This small molecule binds to this protein.
Small molecule (SMILES): CCC(=O)N1CCN(c2nnc(-c3ccccc3)c3cc(-c4c(O)cccc4F)c(Cl)cc23)CC1

Sequence of chain 1.A:
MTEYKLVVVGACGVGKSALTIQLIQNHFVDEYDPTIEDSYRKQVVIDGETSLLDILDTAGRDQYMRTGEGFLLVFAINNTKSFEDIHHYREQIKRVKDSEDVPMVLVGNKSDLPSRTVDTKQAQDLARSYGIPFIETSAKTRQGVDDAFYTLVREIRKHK

Binding-site contacts:
Ligand atom C14 contacts residue TYR110 of chain 1.A at 3.8 Å (hydrophobic).
Ligand atom C06 contacts residue ALA73 of chain 1.A at 3.9 Å (hydrophobic).
Ligand atom N05 contacts residue ALA73 of chain 1.A at 3.4 Å.
Ligand atom C03 contacts residue CYS26 of chain 1.A at 3.0 Å (hydrophobic).
Ligand atom C33 contacts residue MET86 of chain 1.A at 3.8 Å (hydrophobic).
Ligand atom C07 contacts residue TYR110 of chain 1.A at 3.4 Å (hydrophobic).
Ligand atom CL25 contacts residue ARG82 of chain 1.A at 3.2 Å.
Ligand atom C10 contacts residue GLY74 of chain 1.A at 3.4 Å.
Ligand atom O04 contacts residue ALA73 of chain 1.A at 3.8 Å.
Ligand atom C11 contacts residue TYR110 of chain 1.A at 3.4 Å (hydrophobic).
Ligand atom N13 contacts residue TYR110 of chain 1.A at 3.5 Å (h-bond).
Ligand atom CL25 contacts residue THR72 of chain 1.A at 3.7 Å.
Ligand atom C18 contacts residue GLN113 of chain 1.A at 3.5 Å.
Ligand atom C07 contacts residue GLY24 of chain 1.A at 3.5 Å.
Ligand atom C02 contacts residue GLY74 of chain 1.A at 3.5 Å.
Ligand atom N05 contacts residue CYS26 of chain 1.A at 3.4 Å (h-bond).
Ligand atom N05 contacts residue GLY74 of chain 1.A at 3.5 Å (h-bond).
Ligand atom C06 contacts residue GLY24 of chain 1.A at 3.9 Å.
Ligand atom O04 contacts residue CYS26 of chain 1.A at 3.6 Å.
Ligand atom C33 contacts residue ILE114 of chain 1.A at 3.6 Å (hydrophobic).
Ligand atom O04 contacts residue LYS30 of chain 1.A at 2.9 Å (salt-bridge).
Ligand atom C02 contacts residue PRO48 of chain 1.A at 3.3 Å (hydrophobic).
Ligand atom C03 contacts residue GLY74 of chain 1.A at 3.6 Å.
Ligand atom F35 contacts residue VAL23 of chain 1.A at 3.2 Å.
Ligand atom C19 contacts residue HIS109 of chain 1.A at 3.8 Å.
Ligand atom C26 contacts residue ARG82 of chain 1.A at 3.4 Å.
Ligand atom C01 contacts residue CYS26 of chain 1.A at 1.8 Å (hydrophobic).
Ligand atom C22 contacts residue TYR110 of chain 1.A at 3.6 Å (hydrophobic).
Ligand atom C19 contacts residue GLN113 of chain 1.A at 3.5 Å.
Ligand atom C03 contacts residue ALA73 of chain 1.A at 3.6 Å (hydrophobic).
Ligand atom O04 contacts residue GDP1 of chain 1.D at 3.7 Å.
Ligand atom C32 contacts residue MET86 of chain 1.A at 3.6 Å (hydrophobic).
Ligand atom C21 contacts residue TYR110 of chain 1.A at 3.4 Å (hydrophobic).
Ligand atom C02 contacts residue CYS26 of chain 1.A at 2.5 Å (hydrophobic).
Ligand atom C10 contacts residue CYS26 of chain 1.A at 3.6 Å (hydrophobic).
Ligand atom N12 contacts residue TYR110 of chain 1.A at 3.4 Å (h-bond).
Ligand atom F35 contacts residue TYR110 of chain 1.A at 3.3 Å.
Ligand atom C10 contacts residue ALA73 of chain 1.A at 3.5 Å (hydrophobic).
Ligand atom C27 contacts residue TYR110 of chain 1.A at 3.6 Å (hydrophobic).
Ligand atom C24 contacts residue ARG82 of chain 1.A at 3.6 Å.